Binding-site contacts:
Ligand atom C1 contacts residue ASN12 of chain 17.K at 2.2 Å.
Ligand atom C2 contacts residue ASN12 of chain 17.K at 3.3 Å.
Ligand atom N2 contacts residue ASN12 of chain 17.K at 3.8 Å.
Ligand atom C5 contacts residue ASN12 of chain 17.K at 4.2 Å.
Ligand atom O5 contacts residue ASN12 of chain 17.K at 2.8 Å (h-bond).
Ligand atom C7 contacts residue ASN12 of chain 17.K at 3.9 Å.
Ligand atom O7 contacts residue ASN12 of chain 17.K at 3.6 Å.

Sequence of chain 17.K:
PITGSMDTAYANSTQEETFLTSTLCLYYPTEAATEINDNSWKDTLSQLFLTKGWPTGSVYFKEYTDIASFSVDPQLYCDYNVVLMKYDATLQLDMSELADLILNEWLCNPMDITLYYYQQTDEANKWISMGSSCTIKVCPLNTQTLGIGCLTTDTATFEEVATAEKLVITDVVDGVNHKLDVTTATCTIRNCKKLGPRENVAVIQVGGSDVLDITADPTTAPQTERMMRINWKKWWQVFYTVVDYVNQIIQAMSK

This small molecule binds to this protein.
Small molecule (SMILES): CC(=O)N[C@H]1[C@H](O[C@H]2[C@H](O)[C@@H](NC(C)=O)CO[C@@H]2CO)O[C@H](CO)[C@@H](O)[C@@H]1O